Binding-site contacts:
Ligand atom CAJ contacts residue VAL184 of chain 1.C at 3.9 Å (hydrophobic).
Ligand atom CAJ contacts residue LYS66 of chain 1.C at 3.9 Å.
Ligand atom NAH contacts residue LYS66 of chain 1.C at 3.9 Å.
Ligand atom NAG contacts residue VAL184 of chain 1.C at 3.7 Å.
Ligand atom CAE contacts residue PHE116 of chain 1.C at 3.7 Å (hydrophobic).
Ligand atom FAC contacts residue LEU172 of chain 1.C at 3.3 Å.
Ligand atom OAB contacts residue LYS66 of chain 1.C at 3.2 Å (salt-bridge).
Ligand atom CAE contacts residue ALA64 of chain 1.C at 3.9 Å (hydrophobic).
Ligand atom CAD contacts residue ALA64 of chain 1.C at 3.4 Å (hydrophobic).
Ligand atom CAA contacts residue VAL51 of chain 1.C at 3.8 Å (hydrophobic).
Ligand atom CAA contacts residue VAL184 of chain 1.C at 4.3 Å (hydrophobic).
Ligand atom SAI contacts residue PHE116 of chain 1.C at 3.7 Å.
Ligand atom FAC contacts residue ALA64 of chain 1.C at 4.2 Å.
Ligand atom CAK contacts residue ILE43 of chain 1.C at 4.3 Å (hydrophobic).
Ligand atom CAD contacts residue GLU117 of chain 1.C at 3.9 Å.
Ligand atom CAA contacts residue PHE48 of chain 1.C at 3.8 Å (hydrophobic).
Ligand atom CAJ contacts residue ASP185 of chain 1.C at 4.2 Å.
Ligand atom FAC contacts residue ILE43 of chain 1.C at 3.6 Å.
Ligand atom CAM contacts residue VAL51 of chain 1.C at 4.1 Å (hydrophobic).
Ligand atom CAF contacts residue LEU172 of chain 1.C at 3.5 Å (hydrophobic).
Ligand atom OAB contacts residue ASP185 of chain 1.C at 3.5 Å.
Ligand atom CAK contacts residue LEU172 of chain 1.C at 3.4 Å (hydrophobic).
Ligand atom CAN contacts residue VAL184 of chain 1.C at 3.6 Å (hydrophobic).
Ligand atom CAM contacts residue LEU172 of chain 1.C at 4.2 Å (hydrophobic).
Ligand atom CAD contacts residue LEU119 of chain 1.C at 4.1 Å (hydrophobic).
Ligand atom CAF contacts residue VAL51 of chain 1.C at 4.2 Å (hydrophobic).
Ligand atom OAB contacts residue PHE48 of chain 1.C at 3.6 Å.
Ligand atom FAC contacts residue LEU119 of chain 1.C at 3.4 Å.
Ligand atom NAG contacts residue VAL51 of chain 1.C at 4.1 Å.
Ligand atom CAK contacts residue ALA64 of chain 1.C at 3.9 Å (hydrophobic).
Ligand atom CAL contacts residue VAL184 of chain 1.C at 3.4 Å (hydrophobic).
Ligand atom CAN contacts residue PHE116 of chain 1.C at 4.3 Å (hydrophobic).
Ligand atom CAD contacts residue LEU172 of chain 1.C at 4.0 Å (hydrophobic).
Ligand atom NAH contacts residue ASP185 of chain 1.C at 4.2 Å.
Ligand atom CAM contacts residue VAL184 of chain 1.C at 4.1 Å (hydrophobic).
Ligand atom CAJ contacts residue PHE48 of chain 1.C at 4.1 Å (hydrophobic).
Ligand atom CAE contacts residue GLU117 of chain 1.C at 4.2 Å.
Ligand atom SAI contacts residue VAL184 of chain 1.C at 3.5 Å.
Ligand atom NAH contacts residue VAL184 of chain 1.C at 3.4 Å.
Ligand atom CAE contacts residue VAL184 of chain 1.C at 4.1 Å (hydrophobic).

The protein below binds the small molecule below.
Small molecule (SMILES): CC(=O)Nc1nc2cc(F)ccc2s1

Sequence of chain 1.C:
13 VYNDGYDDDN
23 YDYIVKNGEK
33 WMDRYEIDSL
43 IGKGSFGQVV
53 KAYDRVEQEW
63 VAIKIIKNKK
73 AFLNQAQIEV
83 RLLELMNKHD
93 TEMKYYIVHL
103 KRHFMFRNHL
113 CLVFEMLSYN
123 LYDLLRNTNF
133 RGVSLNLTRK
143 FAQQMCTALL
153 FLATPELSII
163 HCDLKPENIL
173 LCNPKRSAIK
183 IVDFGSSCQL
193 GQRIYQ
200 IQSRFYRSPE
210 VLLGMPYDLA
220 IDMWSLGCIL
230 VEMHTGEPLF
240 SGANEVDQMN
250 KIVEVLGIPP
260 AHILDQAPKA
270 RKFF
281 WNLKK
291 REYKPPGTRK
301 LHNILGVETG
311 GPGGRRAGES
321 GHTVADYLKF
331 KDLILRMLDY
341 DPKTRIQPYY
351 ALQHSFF